Sequence of chain 1.C:
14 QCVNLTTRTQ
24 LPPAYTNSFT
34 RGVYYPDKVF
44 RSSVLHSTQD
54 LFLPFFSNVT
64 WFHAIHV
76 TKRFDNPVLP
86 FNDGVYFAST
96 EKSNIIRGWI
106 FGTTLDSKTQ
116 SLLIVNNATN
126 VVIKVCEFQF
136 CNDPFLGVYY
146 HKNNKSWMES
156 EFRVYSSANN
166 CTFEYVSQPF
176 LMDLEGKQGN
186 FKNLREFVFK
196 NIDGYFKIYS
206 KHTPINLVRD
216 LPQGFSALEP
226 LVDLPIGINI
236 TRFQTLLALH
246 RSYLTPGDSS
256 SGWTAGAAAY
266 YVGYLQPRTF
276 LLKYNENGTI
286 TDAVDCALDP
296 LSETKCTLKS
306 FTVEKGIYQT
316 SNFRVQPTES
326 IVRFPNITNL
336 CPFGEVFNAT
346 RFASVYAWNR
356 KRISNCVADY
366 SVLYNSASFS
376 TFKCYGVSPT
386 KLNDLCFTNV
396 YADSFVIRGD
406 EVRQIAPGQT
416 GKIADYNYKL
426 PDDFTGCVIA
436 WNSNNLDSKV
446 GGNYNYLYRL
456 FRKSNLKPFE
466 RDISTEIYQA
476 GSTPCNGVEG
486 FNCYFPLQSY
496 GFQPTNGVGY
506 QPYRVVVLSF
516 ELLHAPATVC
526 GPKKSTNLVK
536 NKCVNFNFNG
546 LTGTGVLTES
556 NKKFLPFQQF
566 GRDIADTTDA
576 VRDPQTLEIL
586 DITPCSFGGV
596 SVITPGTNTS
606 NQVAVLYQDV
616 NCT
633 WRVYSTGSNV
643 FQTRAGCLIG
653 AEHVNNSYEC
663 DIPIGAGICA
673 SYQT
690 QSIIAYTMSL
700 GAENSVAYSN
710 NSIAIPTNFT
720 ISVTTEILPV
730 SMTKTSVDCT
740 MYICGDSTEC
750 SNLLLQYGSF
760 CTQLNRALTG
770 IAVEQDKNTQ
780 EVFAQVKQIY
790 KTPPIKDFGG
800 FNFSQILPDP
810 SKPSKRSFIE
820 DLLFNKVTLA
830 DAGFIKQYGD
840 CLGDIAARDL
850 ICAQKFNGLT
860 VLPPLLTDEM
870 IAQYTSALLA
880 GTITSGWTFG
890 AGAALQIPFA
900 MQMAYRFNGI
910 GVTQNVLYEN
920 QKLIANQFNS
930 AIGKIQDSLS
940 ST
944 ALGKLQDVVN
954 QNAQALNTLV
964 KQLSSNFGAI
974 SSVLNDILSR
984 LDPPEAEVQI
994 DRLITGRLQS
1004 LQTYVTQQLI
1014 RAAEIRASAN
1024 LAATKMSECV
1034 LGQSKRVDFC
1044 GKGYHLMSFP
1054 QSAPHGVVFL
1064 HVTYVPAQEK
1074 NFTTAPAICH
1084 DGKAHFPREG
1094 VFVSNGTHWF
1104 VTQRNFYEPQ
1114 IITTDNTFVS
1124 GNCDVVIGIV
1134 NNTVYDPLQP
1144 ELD

The small molecule below binds the protein below.
Small molecule (SMILES): CC(=O)N[C@@H]1[C@@H](O)[C@H](O)[C@@H](CO)O[C@H]1O

Binding-site contacts:
Ligand atom O7 contacts residue SER459 of chain 1.B at 3.3 Å (h-bond).
Ligand atom C8 contacts residue ASN460 of chain 1.B at 4.1 Å.
Ligand atom C4 contacts residue ASN234 of chain 1.C at 4.2 Å.
Ligand atom C1 contacts residue THR236 of chain 1.C at 4.5 Å.
Ligand atom C7 contacts residue SER459 of chain 1.B at 4.5 Å.
Ligand atom O5 contacts residue THR108 of chain 1.C at 4.1 Å.
Ligand atom O5 contacts residue THR236 of chain 1.C at 4.4 Å.
Ligand atom O3 contacts residue SER459 of chain 1.B at 3.6 Å (h-bond).
Ligand atom C3 contacts residue ASN234 of chain 1.C at 3.7 Å.
Ligand atom C2 contacts residue ASN234 of chain 1.C at 2.4 Å.
Ligand atom C1 contacts residue ASN234 of chain 1.C at 1.4 Å.
Ligand atom C5 contacts residue ASN234 of chain 1.C at 3.6 Å.
Ligand atom C8 contacts residue LYS462 of chain 1.B at 3.7 Å.
Ligand atom N2 contacts residue ASN234 of chain 1.C at 2.8 Å (h-bond).
Ligand atom O7 contacts residue ARG457 of chain 1.B at 3.9 Å.
Ligand atom O7 contacts residue ASN460 of chain 1.B at 4.2 Å.
Ligand atom C7 contacts residue ASN234 of chain 1.C at 4.1 Å.
Ligand atom O5 contacts residue ASN234 of chain 1.C at 2.4 Å (h-bond).

Sequence of chain 1.B:
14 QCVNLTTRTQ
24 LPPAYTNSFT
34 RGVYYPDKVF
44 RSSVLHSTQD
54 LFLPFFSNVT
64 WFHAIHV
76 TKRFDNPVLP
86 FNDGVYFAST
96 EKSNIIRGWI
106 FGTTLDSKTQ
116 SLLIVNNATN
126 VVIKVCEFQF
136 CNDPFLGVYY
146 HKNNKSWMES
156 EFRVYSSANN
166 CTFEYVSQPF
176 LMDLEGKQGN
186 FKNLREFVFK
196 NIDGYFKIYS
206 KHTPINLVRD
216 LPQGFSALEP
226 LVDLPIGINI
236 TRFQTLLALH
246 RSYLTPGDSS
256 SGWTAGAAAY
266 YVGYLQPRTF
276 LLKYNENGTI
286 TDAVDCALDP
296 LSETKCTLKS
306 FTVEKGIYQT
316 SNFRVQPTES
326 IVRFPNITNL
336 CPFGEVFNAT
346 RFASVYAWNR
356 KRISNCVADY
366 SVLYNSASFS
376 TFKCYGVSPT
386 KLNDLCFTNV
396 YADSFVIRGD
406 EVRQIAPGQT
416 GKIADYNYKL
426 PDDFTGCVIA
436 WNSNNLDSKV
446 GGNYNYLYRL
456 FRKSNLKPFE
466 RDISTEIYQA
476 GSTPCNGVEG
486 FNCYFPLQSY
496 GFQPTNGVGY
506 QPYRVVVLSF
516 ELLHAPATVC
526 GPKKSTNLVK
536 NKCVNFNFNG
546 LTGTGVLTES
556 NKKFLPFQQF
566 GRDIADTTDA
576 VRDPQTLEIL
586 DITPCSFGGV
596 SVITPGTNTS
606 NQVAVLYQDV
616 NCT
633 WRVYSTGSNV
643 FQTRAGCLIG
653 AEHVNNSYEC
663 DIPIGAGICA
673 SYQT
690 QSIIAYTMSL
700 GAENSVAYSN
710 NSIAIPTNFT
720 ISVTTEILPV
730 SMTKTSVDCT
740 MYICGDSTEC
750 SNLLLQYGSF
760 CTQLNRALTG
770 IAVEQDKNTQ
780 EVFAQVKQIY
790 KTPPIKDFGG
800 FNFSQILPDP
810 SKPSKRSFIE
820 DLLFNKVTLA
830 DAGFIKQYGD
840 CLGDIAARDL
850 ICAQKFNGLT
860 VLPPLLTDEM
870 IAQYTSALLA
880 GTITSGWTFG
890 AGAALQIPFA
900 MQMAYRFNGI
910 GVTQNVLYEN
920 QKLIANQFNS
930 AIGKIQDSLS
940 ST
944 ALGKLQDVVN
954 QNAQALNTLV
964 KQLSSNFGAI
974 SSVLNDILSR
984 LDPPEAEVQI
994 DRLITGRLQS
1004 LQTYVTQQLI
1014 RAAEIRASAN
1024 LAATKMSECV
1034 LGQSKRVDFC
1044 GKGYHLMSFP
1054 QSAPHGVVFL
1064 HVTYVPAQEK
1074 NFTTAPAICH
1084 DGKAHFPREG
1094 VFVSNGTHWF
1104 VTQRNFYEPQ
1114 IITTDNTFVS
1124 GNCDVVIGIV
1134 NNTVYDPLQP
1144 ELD